Binding-site contacts:
Ligand atom O6 contacts residue ASP199 of chain 2.A at 4.3 Å.
Ligand atom C5 contacts residue PHE212 of chain 2.A at 4.5 Å (hydrophobic).
Ligand atom O7 contacts residue ASN435 of chain 2.A at 3.0 Å.
Ligand atom C6 contacts residue ASP199 of chain 2.A at 3.9 Å.
Ligand atom O5 contacts residue ALA198 of chain 2.A at 4.2 Å.
Ligand atom C1 contacts residue ASN434 of chain 2.A at 3.7 Å.
Ligand atom C8 contacts residue ASN435 of chain 2.A at 3.6 Å.
Ligand atom C5 contacts residue ASN436 of chain 2.A at 3.7 Å.
Ligand atom C4 contacts residue PHE212 of chain 2.A at 4.5 Å (hydrophobic).
Ligand atom O5 contacts residue ASP199 of chain 2.A at 3.5 Å.
Ligand atom O5 contacts residue ASN436 of chain 2.A at 2.4 Å (h-bond).
Ligand atom C4 contacts residue ASN436 of chain 2.A at 4.2 Å.
Ligand atom C7 contacts residue ASN435 of chain 2.A at 3.8 Å.
Ligand atom O5 contacts residue ASN434 of chain 2.A at 4.0 Å.
Ligand atom C8 contacts residue ASN436 of chain 2.A at 4.2 Å.
Ligand atom C2 contacts residue ASN436 of chain 2.A at 2.5 Å.
Ligand atom N2 contacts residue ASN436 of chain 2.A at 3.0 Å (h-bond).
Ligand atom O6 contacts residue PHE212 of chain 2.A at 3.3 Å.
Ligand atom C5 contacts residue ASP199 of chain 2.A at 4.0 Å.
Ligand atom C2 contacts residue ASN434 of chain 2.A at 4.2 Å.
Ligand atom C1 contacts residue ASN436 of chain 2.A at 1.4 Å.
Ligand atom O7 contacts residue ASN436 of chain 2.A at 3.8 Å.
Ligand atom C6 contacts residue PHE212 of chain 2.A at 4.4 Å (hydrophobic).
Ligand atom C3 contacts residue ASN436 of chain 2.A at 3.9 Å.
Ligand atom C1 contacts residue ASP199 of chain 2.A at 4.0 Å.
Ligand atom O7 contacts residue ASN434 of chain 2.A at 4.4 Å.
Ligand atom O5 contacts residue PHE212 of chain 2.A at 4.0 Å.
Ligand atom O6 contacts residue ALA198 of chain 2.A at 3.8 Å.
Ligand atom C7 contacts residue ASN436 of chain 2.A at 3.6 Å.

This small molecule binds to this protein.
Small molecule (SMILES): CC(=O)N[C@@H]1[C@@H](O)[C@H](O)[C@@H](CO)O[C@H]1O

Sequence of chain 2.A:
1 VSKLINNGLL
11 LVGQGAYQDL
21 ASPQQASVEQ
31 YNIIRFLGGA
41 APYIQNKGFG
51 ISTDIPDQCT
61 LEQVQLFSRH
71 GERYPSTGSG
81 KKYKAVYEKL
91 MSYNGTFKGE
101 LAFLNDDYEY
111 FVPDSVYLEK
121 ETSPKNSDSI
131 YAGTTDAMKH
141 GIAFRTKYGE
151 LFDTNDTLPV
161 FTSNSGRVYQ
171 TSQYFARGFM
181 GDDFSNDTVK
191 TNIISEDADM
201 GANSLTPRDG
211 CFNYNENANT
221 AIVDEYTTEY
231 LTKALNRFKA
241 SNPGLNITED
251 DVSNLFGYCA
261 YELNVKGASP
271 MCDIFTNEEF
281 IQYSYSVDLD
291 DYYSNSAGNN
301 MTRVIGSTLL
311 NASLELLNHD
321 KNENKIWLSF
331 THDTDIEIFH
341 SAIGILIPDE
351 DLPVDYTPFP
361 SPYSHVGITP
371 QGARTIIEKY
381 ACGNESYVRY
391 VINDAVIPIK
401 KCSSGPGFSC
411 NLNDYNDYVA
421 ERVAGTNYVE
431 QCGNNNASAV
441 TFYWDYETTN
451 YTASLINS